Sequence of chain 2.D:
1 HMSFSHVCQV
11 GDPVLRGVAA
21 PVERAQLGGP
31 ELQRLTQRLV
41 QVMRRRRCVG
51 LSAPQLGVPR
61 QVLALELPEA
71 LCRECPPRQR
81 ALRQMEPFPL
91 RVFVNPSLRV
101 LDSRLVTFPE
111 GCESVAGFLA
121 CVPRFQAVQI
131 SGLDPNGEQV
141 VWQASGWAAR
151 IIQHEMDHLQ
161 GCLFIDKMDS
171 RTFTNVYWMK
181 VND

Binding-site contacts:
Ligand atom O4 contacts residue HIS154 of chain 2.D at 3.1 Å (h-bond).
Ligand atom O4 contacts residue CYS112 of chain 2.D at 3.2 Å.
Ligand atom O2 contacts residue GLU155 of chain 2.D at 2.9 Å (salt-bridge).
Ligand atom C11 contacts residue ARG150 of chain 2.D at 3.8 Å.
Ligand atom C17 contacts residue GLY111 of chain 2.D at 3.7 Å.
Ligand atom O4 contacts residue GLN55 of chain 2.D at 3.8 Å.
Ligand atom C18 contacts residue GLU113 of chain 2.D at 3.6 Å.
Ligand atom O4 contacts residue CO1 of chain 2.L at 2.2 Å.
Ligand atom C11 contacts residue TRP147 of chain 2.D at 3.5 Å (hydrophobic).
Ligand atom N1 contacts residue CO1 of chain 2.L at 3.1 Å.
Ligand atom C25 contacts residue TRP147 of chain 2.D at 3.7 Å (hydrophobic).
Ligand atom O2 contacts residue CO1 of chain 2.L at 2.1 Å.
Ligand atom C5 contacts residue CYS48 of chain 2.D at 3.8 Å (hydrophobic).
Ligand atom C22 contacts residue TRP147 of chain 2.D at 3.8 Å (hydrophobic).
Ligand atom O2 contacts residue HIS158 of chain 2.D at 2.9 Å (h-bond).
Ligand atom O2 contacts residue HIS154 of chain 2.D at 3.2 Å (h-bond).
Ligand atom C3 contacts residue CO1 of chain 2.L at 3.0 Å.
Ligand atom C3 contacts residue GLU113 of chain 2.D at 3.8 Å.
Ligand atom C10 contacts residue ARG150 of chain 2.D at 3.7 Å.
Ligand atom C26 contacts residue LEU119 of chain 2.D at 3.7 Å (hydrophobic).
Ligand atom O20 contacts residue GLY111 of chain 2.D at 2.9 Å (h-bond).
Ligand atom C22 contacts residue PRO109 of chain 2.D at 3.8 Å (hydrophobic).
Ligand atom O20 contacts residue GLU110 of chain 2.D at 3.5 Å.
Ligand atom C3 contacts residue GLY50 of chain 2.D at 3.5 Å.
Ligand atom N14 contacts residue GLY111 of chain 2.D at 3.3 Å (h-bond).
Ligand atom C6 contacts residue GLY111 of chain 2.D at 3.7 Å.
Ligand atom O2 contacts residue GLN55 of chain 2.D at 3.0 Å (h-bond).
Ligand atom C7 contacts residue GLU155 of chain 2.D at 3.6 Å.
Ligand atom N1 contacts residue GLU155 of chain 2.D at 2.9 Å (salt-bridge).
Ligand atom N1 contacts residue HIS154 of chain 2.D at 3.7 Å.
Ligand atom O27 contacts residue PRO109 of chain 2.D at 2.7 Å (h-bond).
Ligand atom C9 contacts residue HIS154 of chain 2.D at 3.5 Å.
Ligand atom C26 contacts residue PRO109 of chain 2.D at 3.6 Å (hydrophobic).
Ligand atom C3 contacts residue HIS154 of chain 2.D at 3.6 Å.
Ligand atom C8 contacts residue VAL49 of chain 2.D at 3.5 Å (hydrophobic).
Ligand atom O4 contacts residue GLU113 of chain 2.D at 2.9 Å (salt-bridge).
Ligand atom O13 contacts residue VAL49 of chain 2.D at 3.2 Å (h-bond).
Ligand atom C5 contacts residue GLY50 of chain 2.D at 3.5 Å.
Ligand atom N1 contacts residue GLY50 of chain 2.D at 2.9 Å (h-bond).
Ligand atom O13 contacts residue CYS48 of chain 2.D at 3.5 Å.

A protein and the small-molecule ligand that binds it are described below.
Small molecule (SMILES): CCCCC[C@H](CC(=O)NO)C(=O)N[C@H](C(=O)N1CCC[C@H]1CO)C(C)C